This small molecule binds to this protein.
Small molecule (SMILES): O=C(COP(=O)(O)O)[C@H](O)[C@H](O)COP(=O)(O)O

Sequence of chain 1.C:
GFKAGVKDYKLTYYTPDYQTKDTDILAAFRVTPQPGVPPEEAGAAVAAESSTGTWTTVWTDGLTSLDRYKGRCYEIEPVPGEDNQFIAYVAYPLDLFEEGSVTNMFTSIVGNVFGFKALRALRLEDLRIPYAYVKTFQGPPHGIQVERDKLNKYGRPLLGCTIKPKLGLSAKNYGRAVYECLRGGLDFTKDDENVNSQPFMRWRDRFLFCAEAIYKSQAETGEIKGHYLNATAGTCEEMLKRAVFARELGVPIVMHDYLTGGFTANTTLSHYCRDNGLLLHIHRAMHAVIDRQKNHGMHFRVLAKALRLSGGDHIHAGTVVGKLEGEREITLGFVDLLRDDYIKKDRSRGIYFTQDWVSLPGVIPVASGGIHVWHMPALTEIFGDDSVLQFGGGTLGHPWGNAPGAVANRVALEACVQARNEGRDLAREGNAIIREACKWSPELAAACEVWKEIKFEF

Sequence of chain 2.D:
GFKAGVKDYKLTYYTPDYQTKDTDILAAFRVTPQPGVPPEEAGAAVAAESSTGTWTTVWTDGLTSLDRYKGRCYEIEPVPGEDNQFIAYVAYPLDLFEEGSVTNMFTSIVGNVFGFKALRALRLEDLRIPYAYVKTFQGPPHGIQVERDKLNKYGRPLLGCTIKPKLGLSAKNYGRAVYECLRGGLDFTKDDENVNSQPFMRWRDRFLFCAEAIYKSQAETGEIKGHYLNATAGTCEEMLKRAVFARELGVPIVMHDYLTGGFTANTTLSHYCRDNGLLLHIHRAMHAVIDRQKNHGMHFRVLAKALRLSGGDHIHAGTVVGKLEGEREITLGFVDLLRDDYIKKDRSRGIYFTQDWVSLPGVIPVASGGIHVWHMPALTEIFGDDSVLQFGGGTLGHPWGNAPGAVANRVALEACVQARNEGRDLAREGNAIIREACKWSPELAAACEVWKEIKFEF

Binding-site contacts:
Ligand atom O6P contacts residue ARG295 of chain 2.D at 2.8 Å (salt-bridge).
Ligand atom C5 contacts residue LEU335 of chain 2.D at 3.3 Å (hydrophobic).
Ligand atom O5P contacts residue HIS327 of chain 2.D at 2.5 Å (h-bond).
Ligand atom O1P contacts residue GLY404 of chain 2.D at 3.3 Å (h-bond).
Ligand atom O2 contacts residue LYS177 of chain 2.D at 2.9 Å (salt-bridge).
Ligand atom O3 contacts residue GLU204 of chain 2.D at 2.7 Å (salt-bridge).
Ligand atom P2 contacts residue ARG295 of chain 2.D at 3.7 Å.
Ligand atom P2 contacts residue HIS327 of chain 2.D at 3.7 Å.
Ligand atom O3P contacts residue LYS334 of chain 2.D at 3.0 Å (salt-bridge).
Ligand atom O3P contacts residue GLY381 of chain 2.D at 2.9 Å (h-bond).
Ligand atom O1 contacts residue LYS175 of chain 2.D at 3.2 Å (salt-bridge).
Ligand atom O5 contacts residue ASN123 of chain 1.C at 3.2 Å (h-bond).
Ligand atom O4P contacts residue LEU335 of chain 2.D at 3.5 Å.
Ligand atom O4P contacts residue ARG295 of chain 2.D at 3.0 Å (salt-bridge).
Ligand atom O3P contacts residue GLY380 of chain 2.D at 3.7 Å.
Ligand atom O6P contacts residue HIS298 of chain 2.D at 3.7 Å.
Ligand atom O2P contacts residue GLY404 of chain 2.D at 3.5 Å (h-bond).
Ligand atom C4 contacts residue ASN123 of chain 1.C at 3.4 Å.
Ligand atom C5 contacts residue ASN123 of chain 1.C at 3.9 Å.
Ligand atom C2 contacts residue LYS177 of chain 2.D at 3.7 Å.
Ligand atom O1P contacts residue GLY403 of chain 2.D at 3.8 Å.
Ligand atom O4 contacts residue ASN123 of chain 1.C at 3.4 Å (h-bond).
Ligand atom O1P contacts residue LYS175 of chain 2.D at 3.1 Å.
Ligand atom O3 contacts residue ASP203 of chain 2.D at 3.6 Å.
Ligand atom P1 contacts residue GLY403 of chain 2.D at 3.8 Å.
Ligand atom O1P contacts residue THR65 of chain 1.C at 2.4 Å (h-bond).
Ligand atom O5P contacts residue SER379 of chain 2.D at 3.7 Å.
Ligand atom O4 contacts residue LEU335 of chain 2.D at 3.1 Å.
Ligand atom O2 contacts residue LYS334 of chain 2.D at 3.7 Å.
Ligand atom O5 contacts residue LEU335 of chain 2.D at 3.0 Å.
Ligand atom O3P contacts residue TRP66 of chain 1.C at 3.7 Å.
Ligand atom O3 contacts residue HIS294 of chain 2.D at 3.7 Å.
Ligand atom P1 contacts residue THR65 of chain 1.C at 3.5 Å.
Ligand atom C1 contacts residue SER379 of chain 2.D at 3.7 Å.
Ligand atom O6P contacts residue HIS327 of chain 2.D at 3.8 Å.
Ligand atom P1 contacts residue GLY404 of chain 2.D at 3.8 Å.
Ligand atom C4 contacts residue LEU335 of chain 2.D at 3.8 Å (hydrophobic).
Ligand atom O4 contacts residue LYS334 of chain 2.D at 3.8 Å.
Ligand atom O2P contacts residue GLY403 of chain 2.D at 2.8 Å.
Ligand atom O3P contacts residue THR65 of chain 1.C at 3.6 Å.